Sequence of chain 1.U:
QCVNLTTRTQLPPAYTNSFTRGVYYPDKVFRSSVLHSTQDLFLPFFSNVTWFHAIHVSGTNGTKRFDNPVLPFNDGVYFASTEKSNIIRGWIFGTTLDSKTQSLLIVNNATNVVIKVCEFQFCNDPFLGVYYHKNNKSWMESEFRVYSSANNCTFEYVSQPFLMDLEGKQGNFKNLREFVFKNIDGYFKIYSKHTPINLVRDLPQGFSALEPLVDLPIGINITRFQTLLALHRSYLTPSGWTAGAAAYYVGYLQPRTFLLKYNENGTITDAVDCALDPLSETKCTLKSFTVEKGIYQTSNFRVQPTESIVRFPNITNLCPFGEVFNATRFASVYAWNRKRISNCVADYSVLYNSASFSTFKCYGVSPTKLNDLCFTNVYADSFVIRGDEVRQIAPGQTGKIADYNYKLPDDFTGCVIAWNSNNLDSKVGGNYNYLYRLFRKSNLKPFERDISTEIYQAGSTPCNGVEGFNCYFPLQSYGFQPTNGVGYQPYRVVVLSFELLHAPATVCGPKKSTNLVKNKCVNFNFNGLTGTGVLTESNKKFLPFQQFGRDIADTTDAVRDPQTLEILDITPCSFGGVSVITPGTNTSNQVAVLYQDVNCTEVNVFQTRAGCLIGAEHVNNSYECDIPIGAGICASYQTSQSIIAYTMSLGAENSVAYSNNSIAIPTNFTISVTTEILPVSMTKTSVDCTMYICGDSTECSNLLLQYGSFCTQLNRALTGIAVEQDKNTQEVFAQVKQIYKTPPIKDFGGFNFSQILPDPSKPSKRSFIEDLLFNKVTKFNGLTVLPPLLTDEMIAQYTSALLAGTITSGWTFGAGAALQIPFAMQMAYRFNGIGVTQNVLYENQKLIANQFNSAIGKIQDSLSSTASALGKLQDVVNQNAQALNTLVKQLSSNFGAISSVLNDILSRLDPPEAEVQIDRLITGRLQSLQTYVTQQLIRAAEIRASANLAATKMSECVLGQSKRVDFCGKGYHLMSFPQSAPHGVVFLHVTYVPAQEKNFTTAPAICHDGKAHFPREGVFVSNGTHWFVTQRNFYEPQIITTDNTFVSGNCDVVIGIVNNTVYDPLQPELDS

This protein binds this small molecule.
Small molecule (SMILES): CC(=O)N[C@H]1[C@H](O[C@H]2[C@H](O)[C@@H](NC(C)=O)CO[C@@H]2CO)O[C@H](CO)[C@@H](O)[C@@H]1O

Binding-site contacts:
Ligand atom C6 contacts residue SER803 of chain 1.U at 3.2 Å.
Ligand atom C7 contacts residue ASN801 of chain 1.U at 3.2 Å.
Ligand atom C6 contacts residue GLN804 of chain 1.U at 3.3 Å.
Ligand atom C1 contacts residue ASN801 of chain 1.U at 1.4 Å.
Ligand atom C3 contacts residue ASN801 of chain 1.U at 3.8 Å.
Ligand atom O7 contacts residue ASN801 of chain 1.U at 3.1 Å (h-bond).
Ligand atom O5 contacts residue GLN804 of chain 1.U at 3.5 Å (h-bond).
Ligand atom C5 contacts residue ASN801 of chain 1.U at 3.7 Å.
Ligand atom C5 contacts residue SER803 of chain 1.U at 3.5 Å.
Ligand atom O6 contacts residue SER803 of chain 1.U at 3.8 Å.
Ligand atom C2 contacts residue ASN801 of chain 1.U at 2.5 Å.
Ligand atom N2 contacts residue ASN801 of chain 1.U at 2.9 Å (h-bond).
Ligand atom C4 contacts residue ASN801 of chain 1.U at 4.2 Å.
Ligand atom O5 contacts residue ASN801 of chain 1.U at 2.4 Å (h-bond).
Ligand atom O6 contacts residue GLN804 of chain 1.U at 2.6 Å (h-bond).
Ligand atom C1 contacts residue SER803 of chain 1.U at 3.9 Å.
Ligand atom O5 contacts residue SER803 of chain 1.U at 3.0 Å (h-bond).
Ligand atom C5 contacts residue GLN804 of chain 1.U at 4.0 Å.